The small molecule below binds the protein below.
Small molecule (SMILES): CC(=O)N[C@@H]1[C@@H](O)[C@H](O)[C@@H](CO)O[C@H]1O

Sequence of chain 1.D:
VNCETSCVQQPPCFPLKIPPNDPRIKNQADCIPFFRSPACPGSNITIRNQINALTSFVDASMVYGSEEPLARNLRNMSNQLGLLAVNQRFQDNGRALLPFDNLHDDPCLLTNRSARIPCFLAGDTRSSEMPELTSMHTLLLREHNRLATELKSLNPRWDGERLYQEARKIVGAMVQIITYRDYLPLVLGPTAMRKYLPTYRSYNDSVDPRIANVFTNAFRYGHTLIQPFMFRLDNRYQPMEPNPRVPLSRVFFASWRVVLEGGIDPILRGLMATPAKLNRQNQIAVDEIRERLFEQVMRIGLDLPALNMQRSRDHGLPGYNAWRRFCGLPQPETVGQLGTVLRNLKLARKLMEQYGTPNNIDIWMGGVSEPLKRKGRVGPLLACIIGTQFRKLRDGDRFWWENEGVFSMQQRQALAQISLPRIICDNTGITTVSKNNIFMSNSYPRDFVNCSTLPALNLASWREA

Binding-site contacts:
Ligand atom C6 contacts residue ASN80 of chain 1.D at 3.7 Å.
Ligand atom O3 contacts residue GLN89 of chain 1.D at 2.6 Å (h-bond).
Ligand atom O7 contacts residue ASN77 of chain 1.D at 3.6 Å.
Ligand atom O5 contacts residue ASN80 of chain 1.D at 2.8 Å (h-bond).
Ligand atom O7 contacts residue ALA86 of chain 1.D at 3.4 Å.
Ligand atom C7 contacts residue ASN77 of chain 1.D at 3.5 Å.
Ligand atom C7 contacts residue GLN89 of chain 1.D at 3.3 Å.
Ligand atom O5 contacts residue ASN77 of chain 1.D at 2.3 Å (h-bond).
Ligand atom N2 contacts residue ASN77 of chain 1.D at 2.9 Å (h-bond).
Ligand atom O7 contacts residue GLN89 of chain 1.D at 3.4 Å (h-bond).
Ligand atom C2 contacts residue ASN77 of chain 1.D at 2.4 Å.
Ligand atom C3 contacts residue ASN77 of chain 1.D at 3.8 Å.
Ligand atom N2 contacts residue GLN89 of chain 1.D at 3.6 Å.
Ligand atom O6 contacts residue LEU84 of chain 1.D at 4.0 Å.
Ligand atom C5 contacts residue ASN77 of chain 1.D at 3.6 Å.
Ligand atom C5 contacts residue ASN80 of chain 1.D at 3.4 Å.
Ligand atom C2 contacts residue GLN89 of chain 1.D at 4.0 Å.
Ligand atom O7 contacts residue VAL87 of chain 1.D at 2.8 Å (h-bond).
Ligand atom O6 contacts residue ASN80 of chain 1.D at 4.5 Å.
Ligand atom C1 contacts residue ASN80 of chain 1.D at 3.3 Å.
Ligand atom C4 contacts residue ASN77 of chain 1.D at 4.2 Å.
Ligand atom C1 contacts residue ASN77 of chain 1.D at 1.4 Å.
Ligand atom C8 contacts residue GLN89 of chain 1.D at 3.7 Å.
Ligand atom C3 contacts residue GLN89 of chain 1.D at 3.9 Å.
Ligand atom C7 contacts residue VAL87 of chain 1.D at 3.9 Å (hydrophobic).
Ligand atom O5 contacts residue LEU84 of chain 1.D at 4.3 Å.
Ligand atom C8 contacts residue ALA86 of chain 1.D at 3.8 Å (hydrophobic).
Ligand atom C8 contacts residue VAL87 of chain 1.D at 4.2 Å (hydrophobic).
Ligand atom C7 contacts residue ALA86 of chain 1.D at 4.1 Å (hydrophobic).